A protein and the small-molecule ligand that binds it are described below.
Small molecule (SMILES): CC(=O)N[C@H]1[C@H]([C@H](O)[C@H](O)CO)O[C@@](O[C@H]2[C@@H](O)[C@@H](CO)O[C@@H](O[C@H]3[C@H](O)[C@@H](O)[C@H](O)O[C@@H]3CO)[C@@H]2O)(C(=O)O)C[C@@H]1O

Binding-site contacts:
Ligand atom C3 contacts residue ARG77 of chain 35.A at 3.8 Å.
Ligand atom O3 contacts residue GLY78 of chain 35.A at 3.6 Å.
Ligand atom C6 contacts residue TYR72 of chain 35.A at 3.9 Å (hydrophobic).
Ligand atom O4 contacts residue ILE79 of chain 35.A at 3.7 Å.
Ligand atom O4 contacts residue ASN80 of chain 35.A at 4.1 Å.
Ligand atom C3 contacts residue HIS298 of chain 35.A at 4.1 Å.
Ligand atom C5 contacts residue ASN93 of chain 35.A at 3.6 Å.
Ligand atom O10 contacts residue ASN293 of chain 35.A at 4.3 Å.
Ligand atom O4 contacts residue VAL296 of chain 35.A at 3.7 Å.
Ligand atom O4 contacts residue THR291 of chain 35.A at 3.5 Å.
Ligand atom C2 contacts residue GLY78 of chain 35.A at 4.1 Å.
Ligand atom O1A contacts residue TYR72 of chain 35.A at 3.7 Å.
Ligand atom C1 contacts residue GLY78 of chain 35.A at 4.2 Å.
Ligand atom C1 contacts residue ARG77 of chain 35.A at 3.5 Å.
Ligand atom O8 contacts residue TYR72 of chain 35.A at 3.9 Å.
Ligand atom C11 contacts residue TYR72 of chain 35.A at 3.9 Å (hydrophobic).
Ligand atom C4 contacts residue VAL296 of chain 35.A at 4.2 Å (hydrophobic).
Ligand atom C3 contacts residue VAL296 of chain 35.A at 3.4 Å (hydrophobic).
Ligand atom C4 contacts residue HIS298 of chain 35.A at 3.6 Å.
Ligand atom O1B contacts residue ARG77 of chain 35.A at 3.0 Å (salt-bridge).
Ligand atom C10 contacts residue TYR72 of chain 35.A at 3.8 Å (hydrophobic).
Ligand atom C1 contacts residue TYR72 of chain 35.A at 4.1 Å (hydrophobic).
Ligand atom O1A contacts residue GLY78 of chain 35.A at 3.4 Å (h-bond).
Ligand atom C4 contacts residue TYR72 of chain 35.A at 3.7 Å (hydrophobic).
Ligand atom N5 contacts residue TYR72 of chain 35.A at 2.9 Å (h-bond).
Ligand atom O1A contacts residue ARG77 of chain 35.A at 3.1 Å.
Ligand atom O1B contacts residue TYR72 of chain 35.A at 4.1 Å.
Ligand atom O4 contacts residue GLY78 of chain 35.A at 3.3 Å.
Ligand atom C5 contacts residue TYR72 of chain 35.A at 3.7 Å (hydrophobic).
Ligand atom C6 contacts residue ASN93 of chain 35.A at 3.1 Å.
Ligand atom O6 contacts residue ASN93 of chain 35.A at 2.9 Å (h-bond).
Ligand atom C3 contacts residue GLY78 of chain 35.A at 4.2 Å.
Ligand atom C3 contacts residue GLY78 of chain 35.A at 3.7 Å.
Ligand atom C6 contacts residue THR94 of chain 35.A at 3.9 Å.
Ligand atom O4 contacts residue HIS298 of chain 35.A at 2.7 Å (h-bond).
Ligand atom O4 contacts residue TYR72 of chain 35.A at 4.2 Å.
Ligand atom C11 contacts residue ASP85 of chain 35.B at 3.5 Å.
Ligand atom C4 contacts residue ARG77 of chain 35.A at 4.3 Å.
Ligand atom C4 contacts residue GLY78 of chain 35.A at 3.6 Å.
Ligand atom O8 contacts residue ARG77 of chain 35.A at 3.3 Å (salt-bridge).

Sequence of chain 35.B:
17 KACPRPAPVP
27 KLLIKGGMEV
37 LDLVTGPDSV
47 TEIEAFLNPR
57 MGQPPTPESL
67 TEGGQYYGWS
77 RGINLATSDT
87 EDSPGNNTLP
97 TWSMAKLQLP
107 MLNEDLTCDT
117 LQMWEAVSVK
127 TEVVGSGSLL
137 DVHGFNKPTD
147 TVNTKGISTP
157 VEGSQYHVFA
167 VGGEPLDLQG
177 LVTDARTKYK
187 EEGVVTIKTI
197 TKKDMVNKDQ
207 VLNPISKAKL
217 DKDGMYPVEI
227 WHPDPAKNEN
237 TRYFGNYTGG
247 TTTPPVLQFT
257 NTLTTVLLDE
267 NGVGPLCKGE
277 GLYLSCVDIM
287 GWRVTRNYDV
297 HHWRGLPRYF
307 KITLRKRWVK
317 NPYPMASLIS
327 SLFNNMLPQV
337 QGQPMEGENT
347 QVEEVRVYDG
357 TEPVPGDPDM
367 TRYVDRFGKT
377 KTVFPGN

Sequence of chain 35.A:
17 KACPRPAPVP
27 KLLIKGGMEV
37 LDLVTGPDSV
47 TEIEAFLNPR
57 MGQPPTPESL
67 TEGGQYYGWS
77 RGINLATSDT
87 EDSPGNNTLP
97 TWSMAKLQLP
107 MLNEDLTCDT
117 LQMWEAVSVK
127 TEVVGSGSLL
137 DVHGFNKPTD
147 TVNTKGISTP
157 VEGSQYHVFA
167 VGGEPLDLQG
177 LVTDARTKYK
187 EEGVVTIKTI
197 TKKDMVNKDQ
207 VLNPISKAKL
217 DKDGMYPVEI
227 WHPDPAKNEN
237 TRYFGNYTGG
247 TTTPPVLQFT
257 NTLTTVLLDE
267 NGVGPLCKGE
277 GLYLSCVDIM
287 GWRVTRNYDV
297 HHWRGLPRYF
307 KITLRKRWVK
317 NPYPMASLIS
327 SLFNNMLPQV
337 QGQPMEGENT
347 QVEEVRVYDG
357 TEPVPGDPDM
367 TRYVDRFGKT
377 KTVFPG